Sequence of chain 1.B:
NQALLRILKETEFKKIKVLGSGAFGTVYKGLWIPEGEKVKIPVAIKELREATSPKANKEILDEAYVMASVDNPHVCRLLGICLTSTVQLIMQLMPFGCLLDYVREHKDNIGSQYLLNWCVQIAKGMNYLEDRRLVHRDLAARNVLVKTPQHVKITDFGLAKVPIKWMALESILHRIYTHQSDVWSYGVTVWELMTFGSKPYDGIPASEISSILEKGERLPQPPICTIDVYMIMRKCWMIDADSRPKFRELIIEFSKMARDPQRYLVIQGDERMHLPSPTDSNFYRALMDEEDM

A small-molecule ligand and the protein it binds are described below.
Small molecule (SMILES): CN1CCC(c2ccc(-c3ccc4ncn([C@@H](C(=O)Nc5nccs5)c5ccccc5)c(=O)c4c3F)cc2)CC1

Binding-site contacts:
Ligand atom C06 contacts residue LYS54 of chain 1.B at 3.7 Å.
Ligand atom C35 contacts residue ASP164 of chain 1.B at 3.7 Å.
Ligand atom N05 contacts residue ANP1 of chain 1.H at 3.5 Å (h-bond).
Ligand atom C04 contacts residue MET99 of chain 1.B at 3.5 Å (hydrophobic).
Ligand atom C38 contacts residue CYS84 of chain 1.B at 3.4 Å (hydrophobic).
Ligand atom C20 contacts residue GLU67 of chain 1.B at 3.4 Å.
Ligand atom N32 contacts residue MET75 of chain 1.B at 3.5 Å.
Ligand atom C27 contacts residue ILE68 of chain 1.B at 3.8 Å (hydrophobic).
Ligand atom C04 contacts residue LYS54 of chain 1.B at 3.7 Å.
Ligand atom C06 contacts residue VAL35 of chain 1.B at 3.7 Å (hydrophobic).
Ligand atom C28 contacts residue ILE68 of chain 1.B at 3.7 Å (hydrophobic).
Ligand atom C07 contacts residue ILE53 of chain 1.B at 3.5 Å (hydrophobic).
Ligand atom S08 contacts residue LEU97 of chain 1.B at 3.3 Å (h-bond).
Ligand atom C11 contacts residue LEU97 of chain 1.B at 3.7 Å (hydrophobic).
Ligand atom C38 contacts residue PHE165 of chain 1.B at 3.5 Å (hydrophobic).
Ligand atom C06 contacts residue ANP1 of chain 1.H at 3.5 Å.
Ligand atom N03 contacts residue ASP164 of chain 1.B at 2.8 Å (salt-bridge).
Ligand atom C07 contacts residue ALA52 of chain 1.B at 3.5 Å (hydrophobic).
Ligand atom N03 contacts residue LYS54 of chain 1.B at 3.7 Å.
Ligand atom C37 contacts residue ASP164 of chain 1.B at 3.7 Å.
Ligand atom C30 contacts residue ALA72 of chain 1.B at 3.6 Å (hydrophobic).
Ligand atom C07 contacts residue LYS54 of chain 1.B at 3.2 Å.
Ligand atom C09 contacts residue ASP164 of chain 1.B at 3.3 Å.
Ligand atom C30 contacts residue ILE68 of chain 1.B at 3.6 Å (hydrophobic).
Ligand atom C36 contacts residue ASP164 of chain 1.B at 3.7 Å.
Ligand atom C04 contacts residue ASP164 of chain 1.B at 3.8 Å.
Ligand atom N32 contacts residue LEU86 of chain 1.B at 3.5 Å.
Ligand atom S08 contacts residue LYS54 of chain 1.B at 3.5 Å.
Ligand atom C28 contacts residue GLU71 of chain 1.B at 3.7 Å.
Ligand atom N05 contacts residue MET99 of chain 1.B at 3.6 Å (h-bond).
Ligand atom C25 contacts residue ALA64 of chain 1.B at 3.8 Å (hydrophobic).
Ligand atom C27 contacts residue GLU67 of chain 1.B at 3.5 Å.
Ligand atom O01 contacts residue LEU97 of chain 1.B at 3.4 Å.
Ligand atom C17 contacts residue LEU56 of chain 1.B at 3.7 Å (hydrophobic).
Ligand atom C07 contacts residue LEU97 of chain 1.B at 3.6 Å (hydrophobic).
Ligand atom C36 contacts residue PHE165 of chain 1.B at 3.4 Å (hydrophobic).
Ligand atom C29 contacts residue ILE68 of chain 1.B at 3.4 Å (hydrophobic).
Ligand atom C07 contacts residue MET99 of chain 1.B at 3.6 Å (hydrophobic).
Ligand atom C02 contacts residue ASP164 of chain 1.B at 3.4 Å.
Ligand atom C37 contacts residue PHE165 of chain 1.B at 3.4 Å (hydrophobic).